Binding-site contacts:
Ligand atom O2 contacts residue GLY430 of chain 1.F at 3.5 Å (h-bond).
Ligand atom P1 contacts residue ARG405 of chain 1.F at 3.8 Å.
Ligand atom O2 contacts residue LEU347 of chain 1.F at 3.4 Å.
Ligand atom C3 contacts residue ARG432 of chain 1.F at 3.4 Å.
Ligand atom O3 contacts residue TRP398 of chain 1.F at 3.7 Å.
Ligand atom O6P contacts residue SER353 of chain 1.F at 2.6 Å (h-bond).
Ligand atom O3 contacts residue ARG432 of chain 1.F at 2.8 Å (salt-bridge).
Ligand atom O4 contacts residue TYR437 of chain 1.F at 2.9 Å (h-bond).
Ligand atom O3P contacts residue TRP398 of chain 1.F at 2.7 Å (h-bond).
Ligand atom O5P contacts residue THR350 of chain 1.F at 2.7 Å (h-bond).
Ligand atom O6P contacts residue THR348 of chain 1.F at 2.5 Å (h-bond).
Ligand atom O6 contacts residue SER435 of chain 1.F at 3.8 Å.
Ligand atom O1 contacts residue GLY434 of chain 1.F at 3.8 Å.
Ligand atom C5 contacts residue GLY434 of chain 1.F at 3.5 Å.
Ligand atom C6 contacts residue THR438 of chain 1.F at 3.5 Å.
Ligand atom O5P contacts residue THR349 of chain 1.F at 3.3 Å (h-bond).
Ligand atom C4 contacts residue GLY434 of chain 1.F at 3.4 Å.
Ligand atom O4P contacts residue GLY436 of chain 1.F at 2.9 Å (h-bond).
Ligand atom O3P contacts residue ARG405 of chain 1.F at 2.9 Å (salt-bridge).
Ligand atom O4P contacts residue SER435 of chain 1.F at 3.7 Å.
Ligand atom O1P contacts residue PRO433 of chain 1.F at 3.7 Å.
Ligand atom P2 contacts residue SER353 of chain 1.F at 3.6 Å.
Ligand atom O2P contacts residue ARG405 of chain 1.F at 2.6 Å (salt-bridge).
Ligand atom P2 contacts residue THR349 of chain 1.F at 3.7 Å.
Ligand atom O1P contacts residue GLY434 of chain 1.F at 2.9 Å (h-bond).
Ligand atom O5P contacts residue SER435 of chain 1.F at 2.8 Å (h-bond).
Ligand atom O6 contacts residue THR348 of chain 1.F at 3.6 Å.
Ligand atom O4P contacts residue SER353 of chain 1.F at 3.6 Å (h-bond).
Ligand atom O4 contacts residue GLY436 of chain 1.F at 3.6 Å.
Ligand atom O5 contacts residue LEU347 of chain 1.F at 3.7 Å.
Ligand atom P2 contacts residue SER435 of chain 1.F at 3.7 Å.
Ligand atom C6 contacts residue SER353 of chain 1.F at 3.8 Å.
Ligand atom O3 contacts residue GLY430 of chain 1.F at 3.2 Å.
Ligand atom P2 contacts residue THR348 of chain 1.F at 3.5 Å.
Ligand atom O6 contacts residue THR349 of chain 1.F at 3.1 Å (h-bond).
Ligand atom C3 contacts residue GLY434 of chain 1.F at 3.5 Å.
Ligand atom O5P contacts residue THR348 of chain 1.F at 3.6 Å (h-bond).
Ligand atom O4 contacts residue GLY434 of chain 1.F at 2.6 Å (h-bond).
Ligand atom C6 contacts residue LEU347 of chain 1.F at 3.5 Å (hydrophobic).
Ligand atom O4 contacts residue THR438 of chain 1.F at 3.5 Å (h-bond).

Sequence of chain 1.F:
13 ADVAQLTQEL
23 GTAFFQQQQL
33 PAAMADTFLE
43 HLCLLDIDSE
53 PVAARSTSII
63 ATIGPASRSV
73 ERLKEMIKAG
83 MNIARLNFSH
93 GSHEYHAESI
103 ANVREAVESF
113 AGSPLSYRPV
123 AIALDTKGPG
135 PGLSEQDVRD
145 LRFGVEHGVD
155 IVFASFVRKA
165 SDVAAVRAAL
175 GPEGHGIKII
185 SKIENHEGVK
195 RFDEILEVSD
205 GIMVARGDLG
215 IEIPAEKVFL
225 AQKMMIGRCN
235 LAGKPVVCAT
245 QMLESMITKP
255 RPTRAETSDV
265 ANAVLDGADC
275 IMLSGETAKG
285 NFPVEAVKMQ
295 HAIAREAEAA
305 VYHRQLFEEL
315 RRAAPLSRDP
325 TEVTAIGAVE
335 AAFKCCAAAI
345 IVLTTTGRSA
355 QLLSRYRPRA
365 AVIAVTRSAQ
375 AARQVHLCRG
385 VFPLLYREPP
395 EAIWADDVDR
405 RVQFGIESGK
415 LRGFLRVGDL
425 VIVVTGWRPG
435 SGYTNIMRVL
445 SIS

A small-molecule ligand and the protein it binds are described below.
Small molecule (SMILES): O=P(O)(O)OC[C@H]1O[C@](O)(COP(=O)(O)O)[C@@H](O)[C@@H]1O